This small molecule binds to this protein.
Small molecule (SMILES): CC(=O)N[C@H]1[C@H](O[C@H]2[C@H](O)[C@@H](NC(C)=O)CO[C@@H]2CO)O[C@H](CO)[C@@H](O)[C@@H]1O

Binding-site contacts:
Ligand atom O6 contacts residue GLN153 of chain 1.R at 3.1 Å (h-bond).
Ligand atom C5 contacts residue ASN150 of chain 1.R at 3.7 Å.
Ligand atom C2 contacts residue GLU245 of chain 1.R at 3.9 Å.
Ligand atom C6 contacts residue HIS246 of chain 1.R at 4.4 Å.
Ligand atom C3 contacts residue ASN150 of chain 1.R at 3.7 Å.
Ligand atom N2 contacts residue ASN150 of chain 1.R at 2.8 Å (h-bond).
Ligand atom O6 contacts residue GLU245 of chain 1.R at 3.6 Å (salt-bridge).
Ligand atom O5 contacts residue ASN150 of chain 1.R at 2.3 Å (h-bond).
Ligand atom C6 contacts residue GLU245 of chain 1.R at 3.0 Å.
Ligand atom C4 contacts residue ASN150 of chain 1.R at 4.2 Å.
Ligand atom C1 contacts residue GLN153 of chain 1.R at 4.0 Å.
Ligand atom O7 contacts residue ASN150 of chain 1.R at 3.4 Å (h-bond).
Ligand atom C7 contacts residue ASN150 of chain 1.R at 3.3 Å.
Ligand atom N2 contacts residue GLU245 of chain 1.R at 4.3 Å.
Ligand atom C2 contacts residue ASN150 of chain 1.R at 2.3 Å.
Ligand atom C8 contacts residue ASN150 of chain 1.R at 4.4 Å.
Ligand atom C6 contacts residue GLN153 of chain 1.R at 3.9 Å.
Ligand atom C1 contacts residue ASN150 of chain 1.R at 1.4 Å.
Ligand atom O5 contacts residue GLN153 of chain 1.R at 3.6 Å.
Ligand atom C5 contacts residue GLU245 of chain 1.R at 4.3 Å.
Ligand atom C5 contacts residue GLN153 of chain 1.R at 4.1 Å.
Ligand atom O6 contacts residue ASN244 of chain 1.R at 4.0 Å.

Sequence of chain 1.R:
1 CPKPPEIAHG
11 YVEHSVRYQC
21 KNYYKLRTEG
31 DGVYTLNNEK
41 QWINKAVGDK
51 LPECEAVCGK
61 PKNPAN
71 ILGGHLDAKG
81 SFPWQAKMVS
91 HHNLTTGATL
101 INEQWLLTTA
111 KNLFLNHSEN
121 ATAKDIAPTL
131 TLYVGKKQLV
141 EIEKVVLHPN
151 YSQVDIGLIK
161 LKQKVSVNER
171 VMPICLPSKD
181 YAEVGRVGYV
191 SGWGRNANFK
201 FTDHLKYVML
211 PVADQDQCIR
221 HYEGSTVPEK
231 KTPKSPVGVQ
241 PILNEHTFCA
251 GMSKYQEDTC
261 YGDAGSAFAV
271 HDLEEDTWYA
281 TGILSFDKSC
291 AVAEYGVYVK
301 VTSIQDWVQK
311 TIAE